Sequence of chain 1.A:
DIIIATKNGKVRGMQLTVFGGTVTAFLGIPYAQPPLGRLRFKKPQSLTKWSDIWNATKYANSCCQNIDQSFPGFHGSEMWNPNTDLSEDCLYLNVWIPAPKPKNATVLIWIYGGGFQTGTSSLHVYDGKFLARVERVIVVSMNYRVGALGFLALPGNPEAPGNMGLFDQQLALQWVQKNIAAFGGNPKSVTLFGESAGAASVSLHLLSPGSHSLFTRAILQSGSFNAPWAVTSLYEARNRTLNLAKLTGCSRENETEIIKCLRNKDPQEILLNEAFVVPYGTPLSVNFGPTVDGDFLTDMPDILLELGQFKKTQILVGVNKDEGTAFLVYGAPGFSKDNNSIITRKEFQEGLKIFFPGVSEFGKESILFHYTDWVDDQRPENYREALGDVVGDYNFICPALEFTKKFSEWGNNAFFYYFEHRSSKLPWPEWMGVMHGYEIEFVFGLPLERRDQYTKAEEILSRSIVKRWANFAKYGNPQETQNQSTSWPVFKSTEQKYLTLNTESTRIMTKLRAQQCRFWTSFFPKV

A protein and the small-molecule ligand that binds it are described below.
Small molecule (SMILES): CC(=O)N[C@H]1CO[C@H](CO[C@@H]2O[C@@H](C)[C@@H](O)[C@@H](O)[C@@H]2O)[C@@H](O)[C@@H]1O

Binding-site contacts:
Ligand atom C5 contacts residue ARG14 of chain 1.A at 3.5 Å.
Ligand atom O5 contacts residue ASN57 of chain 1.A at 2.4 Å (h-bond).
Ligand atom C2 contacts residue ASN57 of chain 1.A at 2.5 Å.
Ligand atom O7 contacts residue ASN57 of chain 1.A at 3.9 Å.
Ligand atom C7 contacts residue ASN57 of chain 1.A at 3.6 Å.
Ligand atom C6 contacts residue ARG14 of chain 1.A at 4.0 Å.
Ligand atom C5 contacts residue ASN57 of chain 1.A at 3.7 Å.
Ligand atom N2 contacts residue ASN57 of chain 1.A at 2.9 Å (h-bond).
Ligand atom C4 contacts residue ASN57 of chain 1.A at 4.3 Å.
Ligand atom C1 contacts residue ASN57 of chain 1.A at 1.4 Å.
Ligand atom C1 contacts residue ARG14 of chain 1.A at 3.8 Å.
Ligand atom C3 contacts residue ASN57 of chain 1.A at 3.8 Å.
Ligand atom O5 contacts residue ARG14 of chain 1.A at 3.6 Å (salt-bridge).